Binding-site contacts:
Ligand atom C5 contacts residue ASN373 of chain 1.A at 3.7 Å.
Ligand atom C6 contacts residue LYS336 of chain 1.A at 3.5 Å.
Ligand atom C8 contacts residue TYR371 of chain 1.A at 3.2 Å (hydrophobic).
Ligand atom C8 contacts residue ASN373 of chain 1.A at 4.4 Å.
Ligand atom C4 contacts residue ASN373 of chain 1.A at 4.2 Å.
Ligand atom C6 contacts residue SER375 of chain 1.A at 4.0 Å.
Ligand atom C7 contacts residue TYR371 of chain 1.A at 3.8 Å (hydrophobic).
Ligand atom O6 contacts residue LYS336 of chain 1.A at 3.1 Å (salt-bridge).
Ligand atom C7 contacts residue ASN373 of chain 1.A at 3.3 Å.
Ligand atom O5 contacts residue SER375 of chain 1.A at 4.2 Å.
Ligand atom C2 contacts residue ASN373 of chain 1.A at 2.3 Å.
Ligand atom O5 contacts residue ASN373 of chain 1.A at 2.4 Å (h-bond).
Ligand atom C3 contacts residue ASN373 of chain 1.A at 3.7 Å.
Ligand atom C5 contacts residue SER375 of chain 1.A at 4.2 Å.
Ligand atom O7 contacts residue ASN373 of chain 1.A at 3.4 Å (h-bond).
Ligand atom N2 contacts residue ASN373 of chain 1.A at 2.7 Å (h-bond).
Ligand atom C1 contacts residue ASN373 of chain 1.A at 1.4 Å.
Ligand atom N2 contacts residue TYR371 of chain 1.A at 3.9 Å.

Sequence of chain 1.A:
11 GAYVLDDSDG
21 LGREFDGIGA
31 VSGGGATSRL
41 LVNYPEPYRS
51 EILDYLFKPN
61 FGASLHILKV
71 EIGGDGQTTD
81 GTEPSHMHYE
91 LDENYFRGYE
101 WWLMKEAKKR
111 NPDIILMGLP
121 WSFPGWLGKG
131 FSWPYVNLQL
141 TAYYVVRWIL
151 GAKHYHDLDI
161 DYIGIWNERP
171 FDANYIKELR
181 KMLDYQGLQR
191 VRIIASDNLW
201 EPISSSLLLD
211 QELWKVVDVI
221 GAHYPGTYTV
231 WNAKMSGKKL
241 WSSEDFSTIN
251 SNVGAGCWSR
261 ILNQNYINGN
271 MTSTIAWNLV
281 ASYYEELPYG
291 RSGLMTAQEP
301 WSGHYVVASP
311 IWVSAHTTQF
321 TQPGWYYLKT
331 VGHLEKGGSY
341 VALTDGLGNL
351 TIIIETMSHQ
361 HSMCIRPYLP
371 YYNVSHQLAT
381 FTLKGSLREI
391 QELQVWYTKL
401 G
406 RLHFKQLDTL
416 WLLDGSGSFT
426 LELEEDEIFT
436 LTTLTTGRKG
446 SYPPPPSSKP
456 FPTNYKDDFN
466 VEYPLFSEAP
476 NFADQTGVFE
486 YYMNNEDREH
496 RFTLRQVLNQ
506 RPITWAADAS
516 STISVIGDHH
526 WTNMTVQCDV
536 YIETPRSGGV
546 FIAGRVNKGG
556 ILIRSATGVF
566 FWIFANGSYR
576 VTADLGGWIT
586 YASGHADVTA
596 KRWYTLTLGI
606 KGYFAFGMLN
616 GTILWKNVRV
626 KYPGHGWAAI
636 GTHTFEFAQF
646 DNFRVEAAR

The small molecule below binds the protein below.
Small molecule (SMILES): CC(=O)N[C@@H]1[C@@H](O)[C@H](O)[C@@H](CO)O[C@H]1O